Binding-site contacts:
Ligand atom C8 contacts residue NAG1 of chain 1.Z at 4.3 Å.
Ligand atom O7 contacts residue NAG1 of chain 1.Z at 2.5 Å (h-bond).
Ligand atom C2 contacts residue NAG1 of chain 1.Z at 4.3 Å.
Ligand atom N2 contacts residue ASN355 of chain 1.C at 3.0 Å (h-bond).
Ligand atom C3 contacts residue ASN355 of chain 1.C at 3.8 Å.
Ligand atom O7 contacts residue ASN355 of chain 1.C at 4.1 Å.
Ligand atom C6 contacts residue NAG2 of chain 1.Z at 3.9 Å.
Ligand atom O5 contacts residue NAG2 of chain 1.Z at 4.4 Å.
Ligand atom C8 contacts residue THR342 of chain 1.C at 4.4 Å.
Ligand atom C7 contacts residue ASN355 of chain 1.C at 3.7 Å.
Ligand atom O5 contacts residue ASN355 of chain 1.C at 2.3 Å (h-bond).
Ligand atom O3 contacts residue NAG1 of chain 1.Z at 4.4 Å.
Ligand atom C6 contacts residue BMA3 of chain 1.Z at 4.2 Å.
Ligand atom O3 contacts residue NAG2 of chain 1.Z at 4.2 Å.
Ligand atom C1 contacts residue SER357 of chain 1.C at 3.9 Å.
Ligand atom C5 contacts residue ASN355 of chain 1.C at 3.6 Å.
Ligand atom O6 contacts residue NAG2 of chain 1.Z at 2.5 Å (h-bond).
Ligand atom C1 contacts residue NAG1 of chain 1.Z at 4.3 Å.
Ligand atom O6 contacts residue BMA3 of chain 1.Z at 3.1 Å (h-bond).
Ligand atom C3 contacts residue NAG1 of chain 1.Z at 4.4 Å.
Ligand atom C1 contacts residue ASN355 of chain 1.C at 1.4 Å.
Ligand atom C5 contacts residue SER357 of chain 1.C at 4.3 Å.
Ligand atom C2 contacts residue ASN355 of chain 1.C at 2.5 Å.
Ligand atom C7 contacts residue NAG1 of chain 1.Z at 3.6 Å.
Ligand atom C4 contacts residue ASN355 of chain 1.C at 4.2 Å.
Ligand atom N2 contacts residue NAG1 of chain 1.Z at 3.5 Å (h-bond).
Ligand atom O4 contacts residue NAG1 of chain 1.Z at 4.0 Å.
Ligand atom O5 contacts residue SER357 of chain 1.C at 4.2 Å.

Sequence of chain 1.C:
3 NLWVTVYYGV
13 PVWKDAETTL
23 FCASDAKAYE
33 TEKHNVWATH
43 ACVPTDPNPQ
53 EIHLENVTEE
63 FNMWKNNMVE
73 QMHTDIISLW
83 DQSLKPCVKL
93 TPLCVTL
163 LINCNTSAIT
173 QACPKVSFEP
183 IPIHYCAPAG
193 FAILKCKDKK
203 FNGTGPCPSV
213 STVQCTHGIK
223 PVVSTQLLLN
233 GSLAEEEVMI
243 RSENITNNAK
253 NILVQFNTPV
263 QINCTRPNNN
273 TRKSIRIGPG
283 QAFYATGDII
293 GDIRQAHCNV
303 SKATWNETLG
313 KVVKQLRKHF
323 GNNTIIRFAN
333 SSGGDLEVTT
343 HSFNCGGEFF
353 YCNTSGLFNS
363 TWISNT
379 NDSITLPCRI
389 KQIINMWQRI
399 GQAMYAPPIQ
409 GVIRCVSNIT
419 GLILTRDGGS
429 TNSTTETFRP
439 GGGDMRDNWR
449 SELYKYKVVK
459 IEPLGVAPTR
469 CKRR

A small-molecule ligand and the protein it binds are described below.
Small molecule (SMILES): CC(=O)N[C@H]1[C@H](O[C@H]2[C@H](O)[C@@H](NC(C)=O)CO[C@@H]2CO)O[C@H](CO)[C@@H](O)[C@@H]1O